This protein binds this small molecule.
Small molecule (SMILES): Cc1nnc(-c2ccc(C)c(-c3ccc(C(=O)Nc4cccc(C#N)c4)cc3)c2)o1

Binding-site contacts:
Ligand atom C10 contacts residue MET109 of chain 1.A at 3.4 Å (hydrophobic).
Ligand atom C20 contacts residue LEU75 of chain 1.A at 3.6 Å (hydrophobic).
Ligand atom C2 contacts residue VAL30 of chain 1.A at 3.5 Å (hydrophobic).
Ligand atom O1 contacts residue LEU108 of chain 1.A at 3.5 Å.
Ligand atom C22 contacts residue VAL30 of chain 1.A at 3.5 Å (hydrophobic).
Ligand atom C9 contacts residue VAL38 of chain 1.A at 3.9 Å (hydrophobic).
Ligand atom C10 contacts residue ALA51 of chain 1.A at 3.5 Å (hydrophobic).
Ligand atom C20 contacts residue GLU71 of chain 1.A at 3.6 Å.
Ligand atom N4 contacts residue ASP168 of chain 1.A at 3.1 Å (salt-bridge).
Ligand atom C10 contacts residue THR106 of chain 1.A at 3.8 Å.
Ligand atom C14 contacts residue ASP168 of chain 1.A at 3.6 Å.
Ligand atom C5 contacts residue VAL30 of chain 1.A at 3.3 Å (hydrophobic).
Ligand atom C13 contacts residue THR106 of chain 1.A at 3.9 Å.
Ligand atom O1 contacts residue ALA51 of chain 1.A at 4.0 Å.
Ligand atom O1 contacts residue GLY110 of chain 1.A at 3.9 Å.
Ligand atom O2 contacts residue LEU75 of chain 1.A at 3.9 Å.
Ligand atom C21 contacts residue LEU171 of chain 1.A at 3.2 Å (hydrophobic).
Ligand atom N5 contacts residue VAL30 of chain 1.A at 3.8 Å.
Ligand atom C1 contacts residue ALA51 of chain 1.A at 3.8 Å (hydrophobic).
Ligand atom N5 contacts residue LEU108 of chain 1.A at 4.0 Å.
Ligand atom C18 contacts residue VAL30 of chain 1.A at 3.2 Å (hydrophobic).
Ligand atom C25 contacts residue ALA51 of chain 1.A at 3.7 Å (hydrophobic).
Ligand atom C26 contacts residue THR106 of chain 1.A at 3.7 Å.
Ligand atom C10 contacts residue HIS107 of chain 1.A at 3.8 Å.
Ligand atom N7 contacts residue ILE84 of chain 1.A at 3.8 Å.
Ligand atom C16 contacts residue ALA51 of chain 1.A at 3.9 Å (hydrophobic).
Ligand atom N7 contacts residue ASP168 of chain 1.A at 3.0 Å (salt-bridge).
Ligand atom C12 contacts residue GLU71 of chain 1.A at 3.8 Å.
Ligand atom C21 contacts residue PHE169 of chain 1.A at 3.8 Å (hydrophobic).
Ligand atom C7 contacts residue GLU71 of chain 1.A at 3.9 Å.
Ligand atom C1 contacts residue LYS53 of chain 1.A at 3.8 Å.
Ligand atom C1 contacts residue THR106 of chain 1.A at 3.3 Å.
Ligand atom C22 contacts residue LEU108 of chain 1.A at 3.8 Å (hydrophobic).
Ligand atom C7 contacts residue PHE169 of chain 1.A at 3.8 Å (hydrophobic).
Ligand atom C16 contacts residue THR106 of chain 1.A at 3.0 Å.
Ligand atom C23 contacts residue THR106 of chain 1.A at 3.7 Å.
Ligand atom C15 contacts residue VAL30 of chain 1.A at 3.6 Å (hydrophobic).
Ligand atom N4 contacts residue PHE169 of chain 1.A at 3.1 Å (h-bond).
Ligand atom O1 contacts residue MET109 of chain 1.A at 2.8 Å (h-bond).
Ligand atom O2 contacts residue GLU71 of chain 1.A at 3.0 Å (salt-bridge).

Sequence of chain 1.A:
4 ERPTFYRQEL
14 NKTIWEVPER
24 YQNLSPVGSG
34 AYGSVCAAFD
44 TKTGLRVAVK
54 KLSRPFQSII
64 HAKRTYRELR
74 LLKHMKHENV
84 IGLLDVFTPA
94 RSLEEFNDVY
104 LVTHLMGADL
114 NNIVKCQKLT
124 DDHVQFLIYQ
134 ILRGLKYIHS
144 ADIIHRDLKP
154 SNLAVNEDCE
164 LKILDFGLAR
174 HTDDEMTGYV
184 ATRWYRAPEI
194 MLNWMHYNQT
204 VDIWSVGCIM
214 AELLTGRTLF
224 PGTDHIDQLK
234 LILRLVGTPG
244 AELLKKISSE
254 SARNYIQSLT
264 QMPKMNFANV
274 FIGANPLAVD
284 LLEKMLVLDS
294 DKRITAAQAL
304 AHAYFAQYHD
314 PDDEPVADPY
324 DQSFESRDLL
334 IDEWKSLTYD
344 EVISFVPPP